Binding-site contacts:
Ligand atom C6 contacts residue MET165 of chain 1.A at 4.0 Å (hydrophobic).
Ligand atom C4 contacts residue MET165 of chain 1.A at 3.8 Å (hydrophobic).
Ligand atom C4 contacts residue HIS164 of chain 1.A at 4.1 Å.
Ligand atom C3 contacts residue PHE140 of chain 1.A at 3.2 Å (hydrophobic).
Ligand atom N contacts residue MET165 of chain 1.A at 4.1 Å.
Ligand atom C5 contacts residue CYS145 of chain 1.A at 3.9 Å (hydrophobic).
Ligand atom C4 contacts residue CYS145 of chain 1.A at 3.5 Å (hydrophobic).
Ligand atom C5 contacts residue GLU166 of chain 1.A at 4.1 Å.
Ligand atom C9 contacts residue HIS164 of chain 1.A at 3.2 Å.
Ligand atom N contacts residue PHE140 of chain 1.A at 3.9 Å.
Ligand atom C2 contacts residue ASN142 of chain 1.A at 3.7 Å.
Ligand atom O contacts residue MET165 of chain 1.A at 3.3 Å.
Ligand atom N contacts residue HIS163 of chain 1.A at 2.8 Å (h-bond).
Ligand atom C3 contacts residue GLU166 of chain 1.A at 3.7 Å.
Ligand atom C9 contacts residue HIS41 of chain 1.A at 3.9 Å.
Ligand atom C2 contacts residue GLU166 of chain 1.A at 3.9 Å.
Ligand atom C contacts residue ASN142 of chain 1.A at 3.9 Å.
Ligand atom C11 contacts residue ASP187 of chain 1.A at 3.7 Å.
Ligand atom C6 contacts residue GLU166 of chain 1.A at 4.1 Å.
Ligand atom C3 contacts residue HIS163 of chain 1.A at 3.9 Å.
Ligand atom C3 contacts residue LEU141 of chain 1.A at 3.7 Å (hydrophobic).
Ligand atom C4 contacts residue GLU166 of chain 1.A at 3.5 Å.
Ligand atom C11 contacts residue MET49 of chain 1.A at 3.6 Å (hydrophobic).
Ligand atom N1 contacts residue CYS145 of chain 1.A at 3.7 Å.
Ligand atom C12 contacts residue ARG188 of chain 1.A at 3.7 Å.
Ligand atom N1 contacts residue HIS164 of chain 1.A at 4.1 Å.
Ligand atom C9 contacts residue MET165 of chain 1.A at 3.5 Å (hydrophobic).
Ligand atom C2 contacts residue LEU141 of chain 1.A at 3.6 Å (hydrophobic).
Ligand atom C12 contacts residue MET49 of chain 1.A at 3.8 Å (hydrophobic).
Ligand atom C12 contacts residue GLN189 of chain 1.A at 3.4 Å.
Ligand atom C4 contacts residue HIS163 of chain 1.A at 3.3 Å.
Ligand atom C11 contacts residue ARG188 of chain 1.A at 4.0 Å.
Ligand atom C2 contacts residue PHE140 of chain 1.A at 3.8 Å (hydrophobic).
Ligand atom C6 contacts residue HIS164 of chain 1.A at 3.8 Å.
Ligand atom N contacts residue GLU166 of chain 1.A at 3.7 Å.
Ligand atom C13 contacts residue GLN189 of chain 1.A at 3.8 Å.
Ligand atom O contacts residue HIS164 of chain 1.A at 4.0 Å.
Ligand atom C7 contacts residue HIS164 of chain 1.A at 4.0 Å.
Ligand atom C10 contacts residue HIS41 of chain 1.A at 3.6 Å.
Ligand atom O contacts residue GLU166 of chain 1.A at 3.1 Å (salt-bridge).

The small molecule below binds the protein below.
Small molecule (SMILES): Cc1ccncc1NC(=O)C[C@@]12CCC[C@@H]1C2

Sequence of chain 1.A:
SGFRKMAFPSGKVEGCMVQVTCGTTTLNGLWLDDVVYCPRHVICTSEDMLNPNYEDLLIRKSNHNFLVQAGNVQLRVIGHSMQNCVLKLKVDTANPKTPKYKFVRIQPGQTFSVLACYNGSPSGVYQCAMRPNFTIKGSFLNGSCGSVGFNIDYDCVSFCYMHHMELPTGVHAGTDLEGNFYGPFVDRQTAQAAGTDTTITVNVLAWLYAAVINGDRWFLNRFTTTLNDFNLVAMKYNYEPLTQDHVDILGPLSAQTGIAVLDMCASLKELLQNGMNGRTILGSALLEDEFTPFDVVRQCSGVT